A protein and the small-molecule ligand that binds it are described below.
Small molecule (SMILES): CC(=O)N[C@@H]1[C@@H](O)[C@H](O)[C@@H](CO)O[C@H]1O

Sequence of chain 1.F:
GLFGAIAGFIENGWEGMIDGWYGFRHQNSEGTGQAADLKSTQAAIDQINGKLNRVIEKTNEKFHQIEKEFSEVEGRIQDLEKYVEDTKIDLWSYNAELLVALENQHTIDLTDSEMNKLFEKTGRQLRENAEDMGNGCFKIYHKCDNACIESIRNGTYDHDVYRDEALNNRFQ

Binding-site contacts:
Ligand atom O6 contacts residue GLU150 of chain 1.F at 3.8 Å.
Ligand atom O6 contacts residue ALA147 of chain 1.F at 3.8 Å.
Ligand atom O5 contacts residue GLU150 of chain 1.F at 3.6 Å.
Ligand atom O5 contacts residue ASN154 of chain 1.F at 2.4 Å (h-bond).
Ligand atom C1 contacts residue GLU150 of chain 1.F at 4.2 Å.
Ligand atom C6 contacts residue ALA147 of chain 1.F at 3.4 Å (hydrophobic).
Ligand atom C3 contacts residue ASN154 of chain 1.F at 3.7 Å.
Ligand atom C8 contacts residue THR156 of chain 1.F at 4.3 Å.
Ligand atom O5 contacts residue THR156 of chain 1.F at 4.4 Å.
Ligand atom O7 contacts residue ASN154 of chain 1.F at 3.3 Å (h-bond).
Ligand atom C4 contacts residue ASN154 of chain 1.F at 4.2 Å.
Ligand atom C7 contacts residue ASN154 of chain 1.F at 3.2 Å.
Ligand atom O5 contacts residue SER151 of chain 1.F at 4.0 Å.
Ligand atom C1 contacts residue SER151 of chain 1.F at 4.4 Å.
Ligand atom C6 contacts residue SER151 of chain 1.F at 4.4 Å.
Ligand atom C5 contacts residue ASN154 of chain 1.F at 3.7 Å.
Ligand atom N2 contacts residue ASN154 of chain 1.F at 2.9 Å (h-bond).
Ligand atom C8 contacts residue ASN154 of chain 1.F at 4.3 Å.
Ligand atom C2 contacts residue ASN154 of chain 1.F at 2.3 Å.
Ligand atom N2 contacts residue THR156 of chain 1.F at 4.3 Å.
Ligand atom C1 contacts residue THR156 of chain 1.F at 3.8 Å.
Ligand atom C1 contacts residue ASN154 of chain 1.F at 1.4 Å.
Ligand atom C6 contacts residue GLU150 of chain 1.F at 4.4 Å.